Sequence of chain 1.A:
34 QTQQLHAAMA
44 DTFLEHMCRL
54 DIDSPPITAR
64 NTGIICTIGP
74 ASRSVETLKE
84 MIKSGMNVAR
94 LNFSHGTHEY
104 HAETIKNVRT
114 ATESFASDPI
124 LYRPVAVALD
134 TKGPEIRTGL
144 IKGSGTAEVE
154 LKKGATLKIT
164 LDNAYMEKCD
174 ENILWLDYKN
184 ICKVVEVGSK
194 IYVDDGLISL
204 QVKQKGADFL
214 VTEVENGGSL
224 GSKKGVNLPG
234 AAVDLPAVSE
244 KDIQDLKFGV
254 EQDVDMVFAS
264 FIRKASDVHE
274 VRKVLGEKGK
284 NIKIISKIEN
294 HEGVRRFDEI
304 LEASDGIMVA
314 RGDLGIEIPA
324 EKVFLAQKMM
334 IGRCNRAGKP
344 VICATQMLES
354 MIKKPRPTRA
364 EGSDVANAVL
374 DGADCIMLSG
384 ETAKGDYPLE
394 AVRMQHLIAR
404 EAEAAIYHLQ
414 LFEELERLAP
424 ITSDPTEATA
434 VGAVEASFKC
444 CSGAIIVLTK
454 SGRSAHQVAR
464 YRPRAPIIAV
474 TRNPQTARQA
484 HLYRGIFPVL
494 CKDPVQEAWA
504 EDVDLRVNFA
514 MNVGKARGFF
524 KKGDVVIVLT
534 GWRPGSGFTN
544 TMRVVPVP

Binding-site contacts:
Ligand atom C3 contacts residue GLY538 of chain 1.A at 3.5 Å.
Ligand atom O5P contacts residue SER454 of chain 1.A at 2.8 Å (h-bond).
Ligand atom O4P contacts residue SER457 of chain 1.A at 2.3 Å (h-bond).
Ligand atom O4 contacts residue PHE541 of chain 1.A at 2.6 Å (h-bond).
Ligand atom P2 contacts residue SER539 of chain 1.A at 3.5 Å.
Ligand atom C6 contacts residue LEU451 of chain 1.A at 3.6 Å (hydrophobic).
Ligand atom O1P contacts residue ARG509 of chain 1.A at 2.8 Å (salt-bridge).
Ligand atom O4 contacts residue GLY540 of chain 1.A at 3.6 Å (h-bond).
Ligand atom O4 contacts residue GLY538 of chain 1.A at 2.7 Å (h-bond).
Ligand atom O2P contacts residue TRP502 of chain 1.A at 2.7 Å (h-bond).
Ligand atom P2 contacts residue SER457 of chain 1.A at 3.3 Å.
Ligand atom O4P contacts residue ARG456 of chain 1.A at 3.7 Å.
Ligand atom C5 contacts residue GLY538 of chain 1.A at 3.5 Å.
Ligand atom O3P contacts residue PRO537 of chain 1.A at 3.3 Å.
Ligand atom O6P contacts residue SER539 of chain 1.A at 3.5 Å.
Ligand atom O1 contacts residue ARG509 of chain 1.A at 3.7 Å.
Ligand atom O6P contacts residue SER457 of chain 1.A at 3.3 Å (h-bond).
Ligand atom P1 contacts residue ARG509 of chain 1.A at 3.5 Å.
Ligand atom O4P contacts residue THR452 of chain 1.A at 2.5 Å (h-bond).
Ligand atom O5 contacts residue LEU451 of chain 1.A at 3.7 Å.
Ligand atom O3P contacts residue GLY538 of chain 1.A at 2.6 Å (h-bond).
Ligand atom O4 contacts residue THR542 of chain 1.A at 3.3 Å (h-bond).
Ligand atom O6 contacts residue THR452 of chain 1.A at 3.4 Å.
Ligand atom O5P contacts residue SER539 of chain 1.A at 2.5 Å (h-bond).
Ligand atom C4 contacts residue THR542 of chain 1.A at 3.6 Å.
Ligand atom O3 contacts residue GLY534 of chain 1.A at 2.9 Å.
Ligand atom O3P contacts residue LYS453 of chain 1.A at 3.3 Å.
Ligand atom O2P contacts residue ARG509 of chain 1.A at 3.2 Å (salt-bridge).
Ligand atom C3 contacts residue ARG536 of chain 1.A at 3.3 Å.
Ligand atom P2 contacts residue THR452 of chain 1.A at 3.4 Å.
Ligand atom C6 contacts residue SER457 of chain 1.A at 3.5 Å.
Ligand atom O6 contacts residue SER457 of chain 1.A at 3.8 Å.
Ligand atom C6 contacts residue THR542 of chain 1.A at 3.4 Å.
Ligand atom O5P contacts residue LYS453 of chain 1.A at 3.3 Å (salt-bridge).
Ligand atom O5P contacts residue THR452 of chain 1.A at 3.4 Å (h-bond).
Ligand atom O3 contacts residue ARG536 of chain 1.A at 2.8 Å (salt-bridge).
Ligand atom O6P contacts residue GLY540 of chain 1.A at 2.7 Å (h-bond).
Ligand atom O6 contacts residue LYS453 of chain 1.A at 3.2 Å (salt-bridge).
Ligand atom O2 contacts residue GLY534 of chain 1.A at 3.3 Å (h-bond).
Ligand atom C4 contacts residue GLY538 of chain 1.A at 3.4 Å.

This small molecule binds to this protein.
Small molecule (SMILES): O=P(O)(O)OC[C@H]1O[C@](O)(COP(=O)(O)O)[C@@H](O)[C@@H]1O